Sequence of chain 1.B:
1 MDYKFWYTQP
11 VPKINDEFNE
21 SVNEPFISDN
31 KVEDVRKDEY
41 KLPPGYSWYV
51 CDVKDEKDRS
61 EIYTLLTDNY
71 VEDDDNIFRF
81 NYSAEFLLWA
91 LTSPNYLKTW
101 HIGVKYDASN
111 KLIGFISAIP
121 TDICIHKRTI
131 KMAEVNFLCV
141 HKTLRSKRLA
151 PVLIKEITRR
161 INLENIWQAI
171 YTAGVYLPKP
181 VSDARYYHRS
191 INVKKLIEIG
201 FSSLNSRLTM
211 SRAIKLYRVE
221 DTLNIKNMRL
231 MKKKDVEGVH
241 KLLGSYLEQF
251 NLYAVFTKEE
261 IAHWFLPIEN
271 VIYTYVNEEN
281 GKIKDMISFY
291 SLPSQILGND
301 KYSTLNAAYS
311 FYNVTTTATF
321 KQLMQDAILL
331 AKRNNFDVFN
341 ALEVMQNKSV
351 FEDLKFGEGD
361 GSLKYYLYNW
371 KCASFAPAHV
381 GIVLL

This protein binds this small molecule.
Small molecule (SMILES): [H]/N=C(/Cc1cccc(OC)c1)NC(=O)c1cccnc1OC1CCNCC1

Binding-site contacts:
Ligand atom C1 contacts residue SER294 of chain 1.B at 3.7 Å.
Ligand atom C3 contacts residue PHE80 of chain 1.B at 3.6 Å (hydrophobic).
Ligand atom C3 contacts residue GLU72 of chain 1.B at 3.5 Å.
Ligand atom N3 contacts residue TYR82 of chain 1.B at 3.8 Å.
Ligand atom C1 contacts residue PHE80 of chain 1.B at 3.7 Å (hydrophobic).
Ligand atom C18 contacts residue TYR290 of chain 1.B at 3.6 Å (hydrophobic).
Ligand atom C10 contacts residue TYR186 of chain 1.B at 3.4 Å (hydrophobic).
Ligand atom N3 contacts residue LEU385 of chain 1.B at 2.8 Å (h-bond).
Ligand atom C15 contacts residue LEU292 of chain 1.B at 3.5 Å (hydrophobic).
Ligand atom C3 contacts residue ASP73 of chain 1.B at 3.4 Å.
Ligand atom C18 contacts residue LEU385 of chain 1.B at 3.6 Å (hydrophobic).
Ligand atom C18 contacts residue LEU384 of chain 1.B at 3.6 Å (hydrophobic).
Ligand atom C17 contacts residue THR172 of chain 1.B at 3.4 Å.
Ligand atom C12 contacts residue TYR309 of chain 1.B at 3.4 Å (hydrophobic).
Ligand atom C13 contacts residue TYR309 of chain 1.B at 3.8 Å (hydrophobic).
Ligand atom C15 contacts residue LEU385 of chain 1.B at 3.5 Å (hydrophobic).
Ligand atom C17 contacts residue LEU363 of chain 1.B at 3.7 Å (hydrophobic).
Ligand atom C11 contacts residue TYR186 of chain 1.B at 3.4 Å (hydrophobic).
Ligand atom C7 contacts residue TYR186 of chain 1.B at 3.7 Å (hydrophobic).
Ligand atom C4 contacts residue PHE80 of chain 1.B at 3.5 Å (hydrophobic).
Ligand atom C16 contacts residue TYR82 of chain 1.B at 3.4 Å (hydrophobic).
Ligand atom C3 contacts residue VAL71 of chain 1.B at 3.6 Å (hydrophobic).
Ligand atom C15 contacts residue TYR82 of chain 1.B at 3.6 Å (hydrophobic).
Ligand atom C16 contacts residue LEU385 of chain 1.B at 3.7 Å (hydrophobic).
Ligand atom C6 contacts residue TYR186 of chain 1.B at 3.7 Å (hydrophobic).
Ligand atom C14 contacts residue TYR290 of chain 1.B at 3.6 Å (hydrophobic).
Ligand atom N2 contacts residue TYR309 of chain 1.B at 3.5 Å.
Ligand atom C1 contacts residue PHE78 of chain 1.B at 3.8 Å (hydrophobic).
Ligand atom C17 contacts residue LEU385 of chain 1.B at 3.4 Å (hydrophobic).
Ligand atom C2 contacts residue ASP73 of chain 1.B at 3.8 Å.
Ligand atom C12 contacts residue LEU342 of chain 1.B at 3.6 Å (hydrophobic).
Ligand atom N contacts residue TYR186 of chain 1.B at 3.8 Å.
Ligand atom C2 contacts residue SER294 of chain 1.B at 3.8 Å.
Ligand atom C4 contacts residue ASP73 of chain 1.B at 3.7 Å.
Ligand atom C16 contacts residue PHE80 of chain 1.B at 3.5 Å (hydrophobic).
Ligand atom O contacts residue SER294 of chain 1.B at 2.9 Å (h-bond).
Ligand atom C contacts residue PHE78 of chain 1.B at 3.7 Å (hydrophobic).
Ligand atom C2 contacts residue PHE80 of chain 1.B at 3.5 Å (hydrophobic).
Ligand atom O contacts residue PHE78 of chain 1.B at 3.2 Å.
Ligand atom C11 contacts residue TYR309 of chain 1.B at 3.8 Å (hydrophobic).